Sequence of chain 1.A:
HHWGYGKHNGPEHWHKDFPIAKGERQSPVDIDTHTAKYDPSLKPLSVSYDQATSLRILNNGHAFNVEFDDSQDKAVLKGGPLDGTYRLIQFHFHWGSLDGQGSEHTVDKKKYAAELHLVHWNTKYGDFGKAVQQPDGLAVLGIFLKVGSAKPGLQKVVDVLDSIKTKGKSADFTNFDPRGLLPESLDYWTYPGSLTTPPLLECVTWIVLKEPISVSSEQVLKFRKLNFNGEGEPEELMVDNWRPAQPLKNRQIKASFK

This protein binds this small molecule.
Small molecule (SMILES): Clc1ccc(OCc2nnn[nH]2)cc1

Binding-site contacts:
Ligand atom C9 contacts residue THR199 of chain 1.A at 4.2 Å.
Ligand atom O7 contacts residue THR199 of chain 1.A at 3.6 Å (h-bond).
Ligand atom C5 contacts residue GLN92 of chain 1.A at 3.6 Å.
Ligand atom N12 contacts residue HIS94 of chain 1.A at 3.9 Å.
Ligand atom N11 contacts residue LEU197 of chain 1.A at 3.8 Å.
Ligand atom N13 contacts residue ZN1 of chain 1.B at 2.0 Å.
Ligand atom N13 contacts residue HIS94 of chain 1.A at 3.2 Å (h-bond).
Ligand atom C9 contacts residue THR198 of chain 1.A at 3.1 Å.
Ligand atom N12 contacts residue THR198 of chain 1.A at 3.6 Å.
Ligand atom N12 contacts residue TRP208 of chain 1.A at 3.6 Å.
Ligand atom C6 contacts residue HIS94 of chain 1.A at 3.5 Å.
Ligand atom O7 contacts residue ZN1 of chain 1.B at 3.6 Å.
Ligand atom N11 contacts residue THR198 of chain 1.A at 3.6 Å.
Ligand atom N12 contacts residue HIS119 of chain 1.A at 3.2 Å (h-bond).
Ligand atom N11 contacts residue ZN1 of chain 1.B at 4.0 Å.
Ligand atom C8 contacts residue THR199 of chain 1.A at 3.0 Å.
Ligand atom N11 contacts residue TRP208 of chain 1.A at 3.5 Å.
Ligand atom C9 contacts residue ZN1 of chain 1.B at 3.3 Å.
Ligand atom C8 contacts residue ZN1 of chain 1.B at 3.8 Å.
Ligand atom C2 contacts residue GLN92 of chain 1.A at 4.1 Å.
Ligand atom O7 contacts residue HIS94 of chain 1.A at 3.5 Å (h-bond).
Ligand atom CL1 contacts residue PHE130 of chain 1.A at 3.8 Å.
Ligand atom C5 contacts residue HIS94 of chain 1.A at 3.3 Å.
Ligand atom C4 contacts residue ASN67 of chain 1.A at 4.3 Å.
Ligand atom N12 contacts residue ZN1 of chain 1.B at 2.7 Å.
Ligand atom C6 contacts residue THR199 of chain 1.A at 4.1 Å.
Ligand atom C4 contacts residue HIS94 of chain 1.A at 3.8 Å.
Ligand atom N10 contacts residue THR198 of chain 1.A at 3.0 Å (h-bond).
Ligand atom C9 contacts residue HIS94 of chain 1.A at 4.2 Å.
Ligand atom N13 contacts residue HIS96 of chain 1.A at 3.6 Å.
Ligand atom C3 contacts residue GLN92 of chain 1.A at 2.9 Å.
Ligand atom N10 contacts residue LEU197 of chain 1.A at 3.2 Å.
Ligand atom N13 contacts residue THR198 of chain 1.A at 3.2 Å (h-bond).
Ligand atom C4 contacts residue GLN92 of chain 1.A at 2.5 Å.
Ligand atom C8 contacts residue THR198 of chain 1.A at 3.4 Å.
Ligand atom CL1 contacts residue VAL121 of chain 1.A at 4.1 Å.
Ligand atom C1 contacts residue HIS94 of chain 1.A at 4.2 Å.
Ligand atom CL1 contacts residue GLN92 of chain 1.A at 2.8 Å.
Ligand atom N13 contacts residue HIS119 of chain 1.A at 3.4 Å (h-bond).
Ligand atom N10 contacts residue ZN1 of chain 1.B at 4.2 Å.